A small-molecule ligand and the protein it binds are described below.
Small molecule (SMILES): CC(C)CN(C[C@@H](O)[C@H](Cc1ccccc1)NC(=O)O[C@H]1CO[C@H]2OCC[C@H]21)S(=O)(=O)c1ccc(N)cc1

Sequence of chain 1.D:
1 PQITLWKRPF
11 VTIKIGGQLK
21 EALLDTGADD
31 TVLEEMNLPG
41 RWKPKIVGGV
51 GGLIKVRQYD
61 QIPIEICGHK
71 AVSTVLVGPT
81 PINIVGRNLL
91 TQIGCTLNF

Sequence of chain 1.A:
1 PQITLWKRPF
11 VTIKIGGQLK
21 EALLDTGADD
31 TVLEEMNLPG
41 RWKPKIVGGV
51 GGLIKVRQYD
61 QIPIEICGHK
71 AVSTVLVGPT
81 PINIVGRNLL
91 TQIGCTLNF

Binding-site contacts:
Ligand atom C7 contacts residue VAL32 of chain 1.A at 3.4 Å (hydrophobic).
Ligand atom C36 contacts residue ILE82 of chain 1.A at 3.4 Å (hydrophobic).
Ligand atom C30 contacts residue GLY48 of chain 1.D at 3.1 Å.
Ligand atom C4 contacts residue GLY48 of chain 1.A at 3.6 Å.
Ligand atom C37 contacts residue ILE82 of chain 1.A at 3.6 Å (hydrophobic).
Ligand atom C37 contacts residue GLY27 of chain 1.D at 3.7 Å.
Ligand atom O9 contacts residue VAL50 of chain 1.D at 3.2 Å.
Ligand atom O26 contacts residue ASP30 of chain 1.D at 3.2 Å (salt-bridge).
Ligand atom C31 contacts residue GLY48 of chain 1.D at 3.5 Å.
Ligand atom C15 contacts residue ILE84 of chain 1.D at 3.6 Å (hydrophobic).
Ligand atom O26 contacts residue ASP29 of chain 1.D at 3.2 Å (salt-bridge).
Ligand atom C7 contacts residue ALA28 of chain 1.A at 3.5 Å (hydrophobic).
Ligand atom C17 contacts residue ASP25 of chain 1.A at 3.1 Å.
Ligand atom O18 contacts residue ASP25 of chain 1.A at 2.4 Å (salt-bridge).
Ligand atom C13 contacts residue ASP25 of chain 1.D at 3.7 Å.
Ligand atom C6 contacts residue ALA28 of chain 1.A at 3.6 Å (hydrophobic).
Ligand atom O23 contacts residue ALA28 of chain 1.D at 3.6 Å.
Ligand atom C34 contacts residue GLY49 of chain 1.D at 3.6 Å.
Ligand atom O18 contacts residue ASP25 of chain 1.D at 2.7 Å (salt-bridge).
Ligand atom N1 contacts residue ASP30 of chain 1.A at 3.0 Å (salt-bridge).
Ligand atom C14 contacts residue ILE82 of chain 1.D at 3.7 Å (hydrophobic).
Ligand atom C34 contacts residue PRO81 of chain 1.A at 3.7 Å (hydrophobic).
Ligand atom C34 contacts residue VAL50 of chain 1.D at 3.6 Å (hydrophobic).
Ligand atom C32 contacts residue ASP25 of chain 1.A at 3.4 Å.
Ligand atom O10 contacts residue VAL50 of chain 1.D at 3.4 Å.
Ligand atom C27 contacts residue ASP29 of chain 1.D at 3.6 Å.
Ligand atom C16 contacts residue ASP25 of chain 1.A at 2.8 Å.
Ligand atom O18 contacts residue GLY27 of chain 1.D at 3.3 Å.
Ligand atom O9 contacts residue GLY49 of chain 1.A at 3.0 Å.
Ligand atom N20 contacts residue GLY27 of chain 1.D at 3.2 Å (h-bond).
Ligand atom O28 contacts residue ASP29 of chain 1.D at 3.0 Å (salt-bridge).
Ligand atom C14 contacts residue LEU23 of chain 1.D at 3.8 Å (hydrophobic).
Ligand atom C2 contacts residue ASP30 of chain 1.A at 3.7 Å.
Ligand atom C17 contacts residue ASP25 of chain 1.D at 3.3 Å.
Ligand atom O9 contacts residue GLY48 of chain 1.A at 3.6 Å (h-bond).
Ligand atom C33 contacts residue VAL50 of chain 1.D at 3.8 Å (hydrophobic).
Ligand atom C12 contacts residue GLY27 of chain 1.A at 3.4 Å.
Ligand atom C7 contacts residue ASP30 of chain 1.A at 3.5 Å.
Ligand atom C14 contacts residue GLY27 of chain 1.A at 3.5 Å.
Ligand atom N1 contacts residue VAL32 of chain 1.A at 3.8 Å.